Sequence of chain 1.A:
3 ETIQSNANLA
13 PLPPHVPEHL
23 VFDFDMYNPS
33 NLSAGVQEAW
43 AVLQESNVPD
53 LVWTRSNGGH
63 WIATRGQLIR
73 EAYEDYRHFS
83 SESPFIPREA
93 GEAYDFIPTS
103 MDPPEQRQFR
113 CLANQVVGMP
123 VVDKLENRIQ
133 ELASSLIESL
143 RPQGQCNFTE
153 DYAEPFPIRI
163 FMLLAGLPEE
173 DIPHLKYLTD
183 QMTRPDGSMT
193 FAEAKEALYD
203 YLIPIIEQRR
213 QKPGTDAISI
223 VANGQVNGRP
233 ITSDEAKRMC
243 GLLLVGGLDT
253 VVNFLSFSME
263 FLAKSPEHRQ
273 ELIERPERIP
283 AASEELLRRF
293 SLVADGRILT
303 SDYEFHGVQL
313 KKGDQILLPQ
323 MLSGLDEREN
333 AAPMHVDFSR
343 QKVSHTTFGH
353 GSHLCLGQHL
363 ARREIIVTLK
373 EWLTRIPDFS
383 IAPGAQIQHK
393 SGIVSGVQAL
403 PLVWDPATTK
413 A

A small-molecule ligand and the protein it binds are described below.
Small molecule (SMILES): CC(=O)Nc1ccc2ccc3cccc4ccc1c2c34

Binding-site contacts:
Ligand atom C7 contacts residue ASN116 of chain 1.A at 3.2 Å.
Ligand atom C9 contacts residue ASN116 of chain 1.A at 4.2 Å.
Ligand atom C1 contacts residue ASN116 of chain 1.A at 3.9 Å.
Ligand atom C2 contacts residue CYS113 of chain 1.A at 4.3 Å (hydrophobic).
Ligand atom C15 contacts residue ASN116 of chain 1.A at 3.5 Å.
Ligand atom C4 contacts residue ARG112 of chain 1.A at 4.0 Å.
Ligand atom C4 contacts residue ASN116 of chain 1.A at 4.1 Å.
Ligand atom O18 contacts residue CYS113 of chain 1.A at 4.3 Å.
Ligand atom C4 contacts residue LEU358 of chain 1.A at 4.2 Å (hydrophobic).
Ligand atom C17 contacts residue CYS113 of chain 1.A at 3.4 Å (hydrophobic).
Ligand atom C3 contacts residue CYS113 of chain 1.A at 4.4 Å (hydrophobic).
Ligand atom N1 contacts residue CYS113 of chain 1.A at 3.0 Å (h-bond).
Ligand atom C8 contacts residue ASN116 of chain 1.A at 3.5 Å.
Ligand atom C14 contacts residue ASN116 of chain 1.A at 4.4 Å.
Ligand atom C16 contacts residue ASN116 of chain 1.A at 3.5 Å.
Ligand atom C6 contacts residue ASN116 of chain 1.A at 3.3 Å.
Ligand atom C3 contacts residue ARG112 of chain 1.A at 4.2 Å.
Ligand atom C5 contacts residue ASN116 of chain 1.A at 3.5 Å.
Ligand atom C19 contacts residue CYS113 of chain 1.A at 3.3 Å (hydrophobic).
Ligand atom C13 contacts residue ASN116 of chain 1.A at 4.4 Å.
Ligand atom C16 contacts residue LEU358 of chain 1.A at 4.1 Å (hydrophobic).
Ligand atom C12 contacts residue ASN116 of chain 1.A at 3.8 Å.